Binding-site contacts:
Ligand atom OP1 contacts residue ARG416 of chain 1.A at 3.1 Å.
Ligand atom O6 contacts residue C7 of chain 1.B at 3.0 Å (h-bond).
Ligand atom C2 contacts residue SER304 of chain 1.A at 3.0 Å.
Ligand atom N2 contacts residue C6 of chain 1.B at 2.8 Å (h-bond).
Ligand atom C4' contacts residue ARG388 of chain 1.A at 3.4 Å.
Ligand atom O3' contacts residue LYS423 of chain 1.A at 3.1 Å.
Ligand atom C2 contacts residue G4 of chain 1.B at 3.3 Å.
Ligand atom O3' contacts residue LYS387 of chain 1.A at 3.0 Å.
Ligand atom O3' contacts residue THR419 of chain 1.A at 3.5 Å.
Ligand atom N4 contacts residue G3 of chain 1.B at 2.6 Å (h-bond).
Ligand atom OP1 contacts residue LYS387 of chain 1.A at 3.2 Å.
Ligand atom O6 contacts residue C6 of chain 1.B at 3.0 Å (h-bond).
Ligand atom O3' contacts residue ASP338 of chain 1.A at 2.1 Å (salt-bridge).
Ligand atom N2 contacts residue C7 of chain 1.B at 2.9 Å (h-bond).
Ligand atom OP2 contacts residue LYS387 of chain 1.A at 3.0 Å (salt-bridge).
Ligand atom N3 contacts residue G4 of chain 1.B at 3.0 Å (h-bond).
Ligand atom O2' contacts residue ASP338 of chain 1.A at 2.8 Å (salt-bridge).
Ligand atom C3' contacts residue ASP338 of chain 1.A at 3.2 Å.
Ligand atom O2 contacts residue SER304 of chain 1.A at 2.3 Å (h-bond).
Ligand atom C2 contacts residue G5 of chain 1.B at 3.3 Å.
Ligand atom O2 contacts residue G5 of chain 1.B at 2.8 Å (h-bond).
Ligand atom N4 contacts residue G4 of chain 1.B at 2.5 Å.
Ligand atom O2 contacts residue G4 of chain 1.B at 2.8 Å (h-bond).
Ligand atom N3 contacts residue GLU422 of chain 1.A at 3.1 Å (salt-bridge).
Ligand atom OP1 contacts residue THR419 of chain 1.A at 3.0 Å (h-bond).
Ligand atom N4 contacts residue G5 of chain 1.B at 3.1 Å (h-bond).
Ligand atom N3 contacts residue SER304 of chain 1.A at 3.0 Å (h-bond).
Ligand atom N1 contacts residue C6 of chain 1.B at 3.0 Å (h-bond).
Ligand atom OP1 contacts residue LYS423 of chain 1.A at 3.0 Å (salt-bridge).
Ligand atom O6 contacts residue G5 of chain 1.B at 3.4 Å (h-bond).
Ligand atom C4 contacts residue G4 of chain 1.B at 3.1 Å.
Ligand atom C4 contacts residue G3 of chain 1.B at 3.2 Å.
Ligand atom N3 contacts residue G3 of chain 1.B at 3.3 Å (h-bond).
Ligand atom P contacts residue LYS387 of chain 1.A at 3.4 Å.
Ligand atom C1' contacts residue GLU422 of chain 1.A at 3.3 Å.
Ligand atom O2' contacts residue SER426 of chain 1.A at 3.3 Å (h-bond).
Ligand atom O2' contacts residue LEU386 of chain 1.A at 3.4 Å.
Ligand atom O2' contacts residue GLU422 of chain 1.A at 3.3 Å.
Ligand atom N1 contacts residue C7 of chain 1.B at 3.0 Å (h-bond).
Ligand atom N3 contacts residue G5 of chain 1.B at 2.9 Å (h-bond).

Sequence of chain 1.A:
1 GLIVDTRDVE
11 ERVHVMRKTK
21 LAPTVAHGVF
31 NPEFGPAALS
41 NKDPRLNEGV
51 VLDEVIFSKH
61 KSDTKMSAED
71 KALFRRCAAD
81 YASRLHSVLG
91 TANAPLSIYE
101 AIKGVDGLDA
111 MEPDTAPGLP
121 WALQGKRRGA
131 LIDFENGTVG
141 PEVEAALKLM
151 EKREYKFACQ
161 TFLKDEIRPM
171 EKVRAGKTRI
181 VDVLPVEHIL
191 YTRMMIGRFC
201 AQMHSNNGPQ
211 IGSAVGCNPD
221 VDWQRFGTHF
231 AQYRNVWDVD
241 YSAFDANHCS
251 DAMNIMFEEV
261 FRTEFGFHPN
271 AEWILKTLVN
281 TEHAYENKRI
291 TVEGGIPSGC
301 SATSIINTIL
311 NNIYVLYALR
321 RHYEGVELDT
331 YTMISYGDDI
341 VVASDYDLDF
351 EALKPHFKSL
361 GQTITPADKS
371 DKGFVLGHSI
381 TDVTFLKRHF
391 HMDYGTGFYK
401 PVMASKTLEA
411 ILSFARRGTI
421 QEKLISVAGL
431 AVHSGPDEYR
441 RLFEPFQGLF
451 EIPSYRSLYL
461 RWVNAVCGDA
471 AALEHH

The small molecule below binds the protein below.
Small molecule (SMILES): Nc1ccn([C@@H]2O[C@H](CO[P](=O)(O)O[C@H]3[C@@H](O)[C@H](n4ccc(N)nc4=O)O[C@@H]3CO[P](=O)(O)O[C@H]3[C@@H](O)[C@H](n4ccc(N)nc4=O)O[C@@H]3CO[P](=O)(O)O[C@H]3[C@@H](O)[C@H](n4cnc5c(=O)nc(N)[nH]c54)O[C@@H]3CO[P](=O)(O)O[C@H]3[C@@H](O)[C@H](n4cnc5c(=O)nc(N)[nH]c54)O[C@@H]3CO)[C@@H](O)[C@H]2O)c(=O)n1